A protein and the small-molecule ligand that binds it are described below.
Small molecule (SMILES): CC(=O)N[C@H]1[C@H](O[C@H]2[C@H](O)[C@@H](NC(C)=O)CO[C@@H]2CO)O[C@H](CO)[C@@H](O)[C@@H]1O

Sequence of chain 1.E:
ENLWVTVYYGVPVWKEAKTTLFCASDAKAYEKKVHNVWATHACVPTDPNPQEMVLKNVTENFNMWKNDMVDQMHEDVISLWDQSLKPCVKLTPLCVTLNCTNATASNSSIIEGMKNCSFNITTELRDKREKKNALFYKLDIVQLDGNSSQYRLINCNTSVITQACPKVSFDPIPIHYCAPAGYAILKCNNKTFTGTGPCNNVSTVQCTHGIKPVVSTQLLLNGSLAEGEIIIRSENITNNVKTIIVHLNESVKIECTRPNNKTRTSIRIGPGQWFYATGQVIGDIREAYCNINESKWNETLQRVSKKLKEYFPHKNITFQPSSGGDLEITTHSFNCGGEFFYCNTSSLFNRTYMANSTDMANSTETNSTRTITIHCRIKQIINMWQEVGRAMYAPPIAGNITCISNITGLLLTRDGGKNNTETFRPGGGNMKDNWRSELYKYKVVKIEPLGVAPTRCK

Binding-site contacts:
Ligand atom C3 contacts residue LYS81 of chain 1.E at 3.5 Å.
Ligand atom C8 contacts residue LYS81 of chain 1.E at 3.7 Å.
Ligand atom N2 contacts residue LYS81 of chain 1.E at 3.3 Å.
Ligand atom O6 contacts residue ASN82 of chain 1.E at 4.5 Å.
Ligand atom C7 contacts residue ASN82 of chain 1.E at 3.5 Å.
Ligand atom C4 contacts residue ASN82 of chain 1.E at 4.0 Å.
Ligand atom C7 contacts residue GLY23 of chain 1.F at 4.5 Å.
Ligand atom C8 contacts residue SER24 of chain 1.F at 3.2 Å.
Ligand atom C7 contacts residue LYS81 of chain 1.E at 4.0 Å.
Ligand atom C7 contacts residue SER24 of chain 1.F at 3.6 Å.
Ligand atom O7 contacts residue SER24 of chain 1.F at 3.1 Å.
Ligand atom C5 contacts residue ASN82 of chain 1.E at 3.5 Å.
Ligand atom O5 contacts residue ASN82 of chain 1.E at 2.2 Å (h-bond).
Ligand atom C2 contacts residue LYS81 of chain 1.E at 3.9 Å.
Ligand atom C1 contacts residue ASN82 of chain 1.E at 1.3 Å.
Ligand atom O7 contacts residue GLY23 of chain 1.F at 3.8 Å.
Ligand atom O7 contacts residue ASN82 of chain 1.E at 3.8 Å.
Ligand atom C1 contacts residue LYS81 of chain 1.E at 3.8 Å.
Ligand atom C2 contacts residue ASN82 of chain 1.E at 2.3 Å.
Ligand atom O6 contacts residue ASN121 of chain 1.F at 4.5 Å.
Ligand atom O7 contacts residue THR25 of chain 1.F at 4.2 Å.
Ligand atom C3 contacts residue ASN82 of chain 1.E at 3.6 Å.
Ligand atom O3 contacts residue LYS81 of chain 1.E at 3.9 Å.
Ligand atom N2 contacts residue ASN82 of chain 1.E at 2.8 Å (h-bond).

Sequence of chain 1.F:
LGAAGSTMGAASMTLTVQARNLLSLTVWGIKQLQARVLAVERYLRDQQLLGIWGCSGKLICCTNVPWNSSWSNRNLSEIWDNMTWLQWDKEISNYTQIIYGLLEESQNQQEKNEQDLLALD